Sequence of chain 1.A:
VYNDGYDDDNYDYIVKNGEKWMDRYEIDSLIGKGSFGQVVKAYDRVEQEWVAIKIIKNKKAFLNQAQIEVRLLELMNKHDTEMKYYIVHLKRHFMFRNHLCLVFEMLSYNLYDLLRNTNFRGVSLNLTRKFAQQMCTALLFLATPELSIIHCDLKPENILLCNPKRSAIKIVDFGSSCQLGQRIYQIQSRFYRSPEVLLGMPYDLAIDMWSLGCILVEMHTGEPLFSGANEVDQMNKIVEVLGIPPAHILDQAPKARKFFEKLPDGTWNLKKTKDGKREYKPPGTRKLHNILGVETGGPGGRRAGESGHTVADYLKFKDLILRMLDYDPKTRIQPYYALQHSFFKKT

Binding-site contacts:
Ligand atom C1 contacts residue LEU274 of chain 1.A at 4.4 Å (hydrophobic).
Ligand atom BR1 contacts residue LEU354 of chain 1.A at 4.5 Å.
Ligand atom N1 contacts residue VAL273 of chain 1.A at 4.0 Å.
Ligand atom N4 contacts residue LEU354 of chain 1.A at 3.9 Å.
Ligand atom N4 contacts residue LYS350 of chain 1.A at 3.6 Å.
Ligand atom N2 contacts residue LYS319 of chain 1.A at 3.8 Å.
Ligand atom BR1 contacts residue VAL273 of chain 1.A at 4.0 Å.
Ligand atom C2 contacts residue LEU354 of chain 1.A at 3.9 Å (hydrophobic).
Ligand atom N3 contacts residue HIS321 of chain 1.A at 3.4 Å.
Ligand atom N1 contacts residue LEU320 of chain 1.A at 3.0 Å (h-bond).
Ligand atom C3 contacts residue LEU354 of chain 1.A at 4.3 Å (hydrophobic).
Ligand atom BR1 contacts residue LEU274 of chain 1.A at 3.8 Å.
Ligand atom C2 contacts residue LEU320 of chain 1.A at 4.1 Å (hydrophobic).
Ligand atom N2 contacts residue LYS350 of chain 1.A at 3.9 Å.
Ligand atom C3 contacts residue LYS319 of chain 1.A at 4.2 Å.
Ligand atom C3 contacts residue HIS321 of chain 1.A at 4.0 Å.
Ligand atom C3 contacts residue LEU320 of chain 1.A at 3.5 Å (hydrophobic).
Ligand atom N2 contacts residue LEU320 of chain 1.A at 3.4 Å (h-bond).
Ligand atom N1 contacts residue HIS321 of chain 1.A at 4.4 Å.
Ligand atom N3 contacts residue LYS350 of chain 1.A at 3.0 Å (salt-bridge).
Ligand atom N1 contacts residue LEU354 of chain 1.A at 4.2 Å.
Ligand atom C4 contacts residue LEU354 of chain 1.A at 3.7 Å (hydrophobic).
Ligand atom C5 contacts residue LEU354 of chain 1.A at 3.8 Å (hydrophobic).
Ligand atom C1 contacts residue VAL273 of chain 1.A at 4.0 Å (hydrophobic).
Ligand atom N1 contacts residue LYS319 of chain 1.A at 3.7 Å.
Ligand atom C2 contacts residue LEU274 of chain 1.A at 4.1 Å (hydrophobic).
Ligand atom N3 contacts residue LEU354 of chain 1.A at 4.5 Å.
Ligand atom N2 contacts residue HIS321 of chain 1.A at 3.0 Å (h-bond).
Ligand atom C2 contacts residue VAL273 of chain 1.A at 3.2 Å (hydrophobic).
Ligand atom C1 contacts residue LEU354 of chain 1.A at 3.8 Å (hydrophobic).

A protein and the small-molecule ligand that binds it are described below.
Small molecule (SMILES): Brc1cnc2[nH]nnc2c1